The protein below binds the small molecule below.
Small molecule (SMILES): CC(=O)N[C@H]1[C@H](O[C@H]2[C@H](O)[C@@H](NC(C)=O)CO[C@@H]2CO)O[C@H](CO)[C@@H](O)[C@@H]1O

Binding-site contacts:
Ligand atom O7 contacts residue ASN1130 of chain 1.B at 3.4 Å (h-bond).
Ligand atom C4 contacts residue ASN1130 of chain 1.B at 4.2 Å.
Ligand atom N2 contacts residue ASN1130 of chain 1.B at 2.9 Å (h-bond).
Ligand atom C7 contacts residue ASN1130 of chain 1.B at 3.4 Å.
Ligand atom C2 contacts residue ASN1130 of chain 1.B at 2.4 Å.
Ligand atom C1 contacts residue ASN1130 of chain 1.B at 1.4 Å.
Ligand atom C5 contacts residue ASN1130 of chain 1.B at 3.7 Å.
Ligand atom O5 contacts residue ASN1130 of chain 1.B at 2.3 Å (h-bond).
Ligand atom C8 contacts residue ASN1130 of chain 1.B at 4.5 Å.
Ligand atom C3 contacts residue ASN1130 of chain 1.B at 3.8 Å.

Sequence of chain 1.B:
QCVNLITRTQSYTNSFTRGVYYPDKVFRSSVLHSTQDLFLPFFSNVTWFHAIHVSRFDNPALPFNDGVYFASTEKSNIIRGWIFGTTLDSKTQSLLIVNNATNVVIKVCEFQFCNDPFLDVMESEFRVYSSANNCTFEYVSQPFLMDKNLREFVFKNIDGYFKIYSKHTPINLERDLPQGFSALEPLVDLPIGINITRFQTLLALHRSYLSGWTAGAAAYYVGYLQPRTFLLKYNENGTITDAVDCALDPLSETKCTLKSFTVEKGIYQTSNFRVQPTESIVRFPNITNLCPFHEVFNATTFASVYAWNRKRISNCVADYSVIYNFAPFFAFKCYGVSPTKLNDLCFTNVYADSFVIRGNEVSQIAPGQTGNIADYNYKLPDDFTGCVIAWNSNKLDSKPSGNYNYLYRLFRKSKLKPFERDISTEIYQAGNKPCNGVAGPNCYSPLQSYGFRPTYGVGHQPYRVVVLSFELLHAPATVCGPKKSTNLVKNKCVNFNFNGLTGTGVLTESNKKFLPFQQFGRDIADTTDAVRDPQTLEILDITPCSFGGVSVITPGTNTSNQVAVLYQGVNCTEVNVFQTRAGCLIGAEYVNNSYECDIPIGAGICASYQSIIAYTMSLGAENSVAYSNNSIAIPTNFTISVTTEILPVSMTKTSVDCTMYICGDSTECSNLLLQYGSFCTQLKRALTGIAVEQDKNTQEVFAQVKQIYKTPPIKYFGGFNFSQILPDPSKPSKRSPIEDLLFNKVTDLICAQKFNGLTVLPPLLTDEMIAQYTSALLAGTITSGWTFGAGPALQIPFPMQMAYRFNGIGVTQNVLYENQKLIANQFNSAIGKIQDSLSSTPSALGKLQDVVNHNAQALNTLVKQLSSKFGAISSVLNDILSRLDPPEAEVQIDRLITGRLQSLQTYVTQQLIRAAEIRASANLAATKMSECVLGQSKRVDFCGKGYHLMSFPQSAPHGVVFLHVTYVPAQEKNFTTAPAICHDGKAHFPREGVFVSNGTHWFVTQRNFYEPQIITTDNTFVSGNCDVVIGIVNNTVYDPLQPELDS